Binding-site contacts:
Ligand atom C3 contacts residue MET267 of chain 1.D at 3.8 Å (hydrophobic).
Ligand atom C2 contacts residue MET267 of chain 1.D at 3.5 Å (hydrophobic).
Ligand atom C16 contacts residue GLN280 of chain 1.D at 3.7 Å.
Ligand atom C3 contacts residue GLY279 of chain 1.D at 3.5 Å.
Ligand atom N4 contacts residue TYR247 of chain 1.D at 2.5 Å (h-bond).
Ligand atom C1 contacts residue GLY279 of chain 1.D at 3.5 Å.
Ligand atom C12 contacts residue VAL276 of chain 1.D at 3.8 Å (hydrophobic).
Ligand atom S13 contacts residue GLN280 of chain 1.D at 3.5 Å (h-bond).
Ligand atom C14 contacts residue PRO266 of chain 1.D at 3.5 Å (hydrophobic).
Ligand atom C15 contacts residue TYR247 of chain 1.D at 3.5 Å (hydrophobic).
Ligand atom C12 contacts residue LYS272 of chain 1.D at 3.8 Å.
Ligand atom C14 contacts residue LYS272 of chain 1.D at 3.6 Å.
Ligand atom C11 contacts residue MET267 of chain 1.D at 3.7 Å (hydrophobic).
Ligand atom C9 contacts residue MET267 of chain 1.D at 3.6 Å (hydrophobic).
Ligand atom C14 contacts residue GLU275 of chain 1.D at 3.6 Å.
Ligand atom N4 contacts residue MET267 of chain 1.D at 3.6 Å.
Ligand atom N6 contacts residue MET267 of chain 1.D at 3.7 Å.
Ligand atom O23 contacts residue LEU229 of chain 1.D at 3.6 Å.
Ligand atom C21 contacts residue ILE246 of chain 1.D at 3.8 Å (hydrophobic).
Ligand atom C17 contacts residue PHE283 of chain 1.D at 3.8 Å (hydrophobic).
Ligand atom N7 contacts residue MET267 of chain 1.D at 3.7 Å.
Ligand atom C22 contacts residue PHE283 of chain 1.D at 3.7 Å (hydrophobic).
Ligand atom C1 contacts residue TYR247 of chain 1.D at 3.5 Å (hydrophobic).
Ligand atom C11 contacts residue PRO266 of chain 1.D at 3.3 Å (hydrophobic).
Ligand atom N18 contacts residue GLN280 of chain 1.D at 3.2 Å (h-bond).
Ligand atom O23 contacts residue PHE283 of chain 1.D at 3.5 Å.
Ligand atom S13 contacts residue PHE283 of chain 1.D at 3.4 Å.
Ligand atom C20 contacts residue PHE250 of chain 1.D at 3.7 Å (hydrophobic).
Ligand atom C15 contacts residue GLN280 of chain 1.D at 3.3 Å.
Ligand atom C8 contacts residue GLY279 of chain 1.D at 3.8 Å.
Ligand atom C19 contacts residue PHE283 of chain 1.D at 3.5 Å (hydrophobic).
Ligand atom C12 contacts residue GLU275 of chain 1.D at 3.6 Å.
Ligand atom C24 contacts residue SER231 of chain 1.D at 3.5 Å.
Ligand atom C5 contacts residue MET267 of chain 1.D at 3.7 Å (hydrophobic).
Ligand atom C9 contacts residue TYR247 of chain 1.D at 3.4 Å (hydrophobic).
Ligand atom C9 contacts residue GLY279 of chain 1.D at 3.6 Å.
Ligand atom C1 contacts residue MET267 of chain 1.D at 3.6 Å (hydrophobic).
Ligand atom C2 contacts residue GLY279 of chain 1.D at 3.7 Å.
Ligand atom N6 contacts residue TYR247 of chain 1.D at 3.7 Å.
Ligand atom N7 contacts residue GLY279 of chain 1.D at 3.3 Å (h-bond).

Sequence of chain 1.D:
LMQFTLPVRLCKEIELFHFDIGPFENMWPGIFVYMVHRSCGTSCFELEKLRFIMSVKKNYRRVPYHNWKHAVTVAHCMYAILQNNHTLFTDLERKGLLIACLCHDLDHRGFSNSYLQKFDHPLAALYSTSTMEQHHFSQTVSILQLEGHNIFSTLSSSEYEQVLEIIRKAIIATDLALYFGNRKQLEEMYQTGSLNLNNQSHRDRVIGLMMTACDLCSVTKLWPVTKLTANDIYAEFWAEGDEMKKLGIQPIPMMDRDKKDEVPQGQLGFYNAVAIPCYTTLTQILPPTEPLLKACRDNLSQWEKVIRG

The small molecule below binds the protein below.
Small molecule (SMILES): COc1c(C)cnc(CSc2nc3ccc4cccnc4c3[nH]2)c1C